Binding-site contacts:
Ligand atom C4 contacts residue NAD1 of chain 1.S at 3.4 Å.
Ligand atom O1P contacts residue GLY366 of chain 1.F at 2.9 Å (h-bond).
Ligand atom P contacts residue SER329 of chain 1.F at 3.6 Å.
Ligand atom C4 contacts residue ILE330 of chain 1.F at 3.5 Å (hydrophobic).
Ligand atom O5' contacts residue GLY365 of chain 1.F at 3.4 Å.
Ligand atom P contacts residue SER388 of chain 1.F at 3.6 Å.
Ligand atom C2' contacts residue ASP364 of chain 1.F at 3.6 Å.
Ligand atom N3 contacts residue NAD1 of chain 1.S at 3.1 Å (h-bond).
Ligand atom O3' contacts residue SER68 of chain 1.F at 2.6 Å (h-bond).
Ligand atom O6 contacts residue GLY413 of chain 1.F at 3.3 Å.
Ligand atom C2' contacts residue ARG322 of chain 1.F at 3.5 Å.
Ligand atom O1P contacts residue GLY328 of chain 1.F at 3.3 Å.
Ligand atom O3P contacts residue SER388 of chain 1.F at 2.8 Å (h-bond).
Ligand atom O2' contacts residue ASN303 of chain 1.F at 3.6 Å (h-bond).
Ligand atom C2 contacts residue GLN441 of chain 1.F at 3.5 Å.
Ligand atom N1 contacts residue GLN441 of chain 1.F at 2.8 Å (h-bond).
Ligand atom C3' contacts residue SER68 of chain 1.F at 3.3 Å.
Ligand atom N1 contacts residue NAD1 of chain 1.S at 3.5 Å.
Ligand atom O3' contacts residue ARG322 of chain 1.F at 3.1 Å (salt-bridge).
Ligand atom O3P contacts residue SER329 of chain 1.F at 2.6 Å (h-bond).
Ligand atom O3P contacts residue TYR411 of chain 1.F at 2.6 Å (h-bond).
Ligand atom O6 contacts residue SER416 of chain 1.F at 3.6 Å.
Ligand atom N7 contacts residue GLY413 of chain 1.F at 3.5 Å.
Ligand atom O1P contacts residue SER388 of chain 1.F at 3.6 Å (h-bond).
Ligand atom O3' contacts residue ASP364 of chain 1.F at 2.5 Å (salt-bridge).
Ligand atom C2 contacts residue NAD1 of chain 1.S at 3.2 Å.
Ligand atom N7 contacts residue MET414 of chain 1.F at 2.9 Å (h-bond).
Ligand atom O6 contacts residue GLY415 of chain 1.F at 2.8 Å (h-bond).
Ligand atom O6 contacts residue GLY442 of chain 1.F at 3.4 Å.
Ligand atom O2P contacts residue SER388 of chain 1.F at 3.4 Å (h-bond).
Ligand atom C3' contacts residue ASP364 of chain 1.F at 3.3 Å.
Ligand atom O1P contacts residue GLY365 of chain 1.F at 3.7 Å.
Ligand atom O2' contacts residue ARG322 of chain 1.F at 3.3 Å (salt-bridge).
Ligand atom O1P contacts residue SER329 of chain 1.F at 2.8 Å (h-bond).
Ligand atom O5' contacts residue GLY328 of chain 1.F at 3.3 Å.
Ligand atom O2' contacts residue ASP364 of chain 1.F at 2.6 Å (salt-bridge).
Ligand atom O6 contacts residue MET414 of chain 1.F at 3.3 Å (h-bond).
Ligand atom C4' contacts residue ASP364 of chain 1.F at 3.4 Å.
Ligand atom O2P contacts residue GLY387 of chain 1.F at 2.8 Å (h-bond).
Ligand atom C5 contacts residue ILE330 of chain 1.F at 3.5 Å (hydrophobic).

Sequence of chain 1.F:
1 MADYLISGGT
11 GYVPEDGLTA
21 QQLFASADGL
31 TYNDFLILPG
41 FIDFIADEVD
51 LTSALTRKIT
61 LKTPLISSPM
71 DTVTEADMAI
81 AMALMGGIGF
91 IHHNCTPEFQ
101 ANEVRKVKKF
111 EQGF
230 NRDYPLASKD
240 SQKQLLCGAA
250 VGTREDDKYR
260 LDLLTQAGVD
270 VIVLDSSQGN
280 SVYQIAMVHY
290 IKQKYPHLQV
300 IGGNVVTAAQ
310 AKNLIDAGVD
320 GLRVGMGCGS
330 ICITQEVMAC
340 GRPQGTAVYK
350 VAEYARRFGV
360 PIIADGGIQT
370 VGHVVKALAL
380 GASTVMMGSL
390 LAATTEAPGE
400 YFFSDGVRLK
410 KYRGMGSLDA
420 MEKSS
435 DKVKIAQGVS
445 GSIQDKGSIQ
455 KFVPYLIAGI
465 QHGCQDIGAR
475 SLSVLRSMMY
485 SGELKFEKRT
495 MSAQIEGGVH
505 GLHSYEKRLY

The protein below binds the small molecule below.
Small molecule (SMILES): O=c1[nH]cnc2c1ncn2[C@@H]1O[C@H](COP(=O)(O)O)[C@@H](O)[C@H]1O